Sequence of chain 1.A:
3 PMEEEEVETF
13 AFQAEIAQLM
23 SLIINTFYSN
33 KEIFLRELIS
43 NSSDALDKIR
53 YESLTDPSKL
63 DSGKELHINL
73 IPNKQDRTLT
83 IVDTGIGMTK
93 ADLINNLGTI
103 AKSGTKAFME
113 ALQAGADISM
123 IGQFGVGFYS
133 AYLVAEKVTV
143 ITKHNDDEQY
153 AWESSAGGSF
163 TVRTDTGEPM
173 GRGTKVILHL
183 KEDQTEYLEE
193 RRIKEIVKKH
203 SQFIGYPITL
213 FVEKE

Binding-site contacts:
Ligand atom N13 contacts residue ASP85 of chain 1.A at 4.1 Å.
Ligand atom C5 contacts residue ASN98 of chain 1.A at 3.7 Å.
Ligand atom N13 contacts residue THR176 of chain 1.A at 3.4 Å (h-bond).
Ligand atom C3 contacts residue ASN43 of chain 1.A at 4.0 Å.
Ligand atom N13 contacts residue ASN43 of chain 1.A at 4.2 Å.
Ligand atom N16 contacts residue ASN43 of chain 1.A at 3.6 Å.
Ligand atom C11 contacts residue ALA47 of chain 1.A at 3.8 Å (hydrophobic).
Ligand atom N15 contacts residue THR176 of chain 1.A at 3.7 Å.
Ligand atom C6 contacts residue PHE130 of chain 1.A at 3.7 Å (hydrophobic).
Ligand atom N15 contacts residue ASP85 of chain 1.A at 2.9 Å (salt-bridge).
Ligand atom C7 contacts residue PHE130 of chain 1.A at 4.2 Å (hydrophobic).
Ligand atom C9 contacts residue ASN43 of chain 1.A at 4.2 Å.
Ligand atom C1 contacts residue ASN98 of chain 1.A at 3.2 Å.
Ligand atom C9 contacts residue MET90 of chain 1.A at 4.0 Å (hydrophobic).
Ligand atom C4 contacts residue ASN98 of chain 1.A at 3.9 Å.
Ligand atom CL1 contacts residue MET90 of chain 1.A at 3.7 Å.
Ligand atom CL1 contacts residue ILE88 of chain 1.A at 3.6 Å.
Ligand atom C10 contacts residue MET90 of chain 1.A at 3.8 Å (hydrophobic).
Ligand atom C11 contacts residue MET90 of chain 1.A at 4.0 Å (hydrophobic).
Ligand atom CL1 contacts residue GLY89 of chain 1.A at 3.2 Å.
Ligand atom C14 contacts residue ASN43 of chain 1.A at 4.0 Å.
Ligand atom C8 contacts residue ASN43 of chain 1.A at 3.8 Å.
Ligand atom C5 contacts residue ASN43 of chain 1.A at 4.0 Å.
Ligand atom C6 contacts residue ASN98 of chain 1.A at 4.2 Å.
Ligand atom C6 contacts residue LEU99 of chain 1.A at 3.5 Å (hydrophobic).
Ligand atom C14 contacts residue ASP85 of chain 1.A at 4.0 Å.
Ligand atom C4 contacts residue ASN43 of chain 1.A at 4.1 Å.
Ligand atom C5 contacts residue LEU99 of chain 1.A at 4.2 Å (hydrophobic).
Ligand atom C14 contacts residue THR176 of chain 1.A at 3.9 Å.
Ligand atom C5 contacts residue PHE130 of chain 1.A at 4.0 Å (hydrophobic).
Ligand atom C3 contacts residue ASN98 of chain 1.A at 4.2 Å.
Ligand atom C7 contacts residue ASN43 of chain 1.A at 3.7 Å.
Ligand atom CL1 contacts residue ALA47 of chain 1.A at 3.7 Å.
Ligand atom N13 contacts residue ALA47 of chain 1.A at 3.5 Å.
Ligand atom O2 contacts residue ASN98 of chain 1.A at 4.1 Å.
Ligand atom N15 contacts residue ASN43 of chain 1.A at 4.0 Å.
Ligand atom CL1 contacts residue THR176 of chain 1.A at 4.1 Å.
Ligand atom C6 contacts residue ASN43 of chain 1.A at 3.8 Å.
Ligand atom N15 contacts residue SER44 of chain 1.A at 3.8 Å.
Ligand atom C11 contacts residue THR176 of chain 1.A at 3.8 Å.

This small molecule binds to this protein.
Small molecule (SMILES): COc1ccccc1-c1cc(Cl)nc(N)n1